This protein binds this small molecule.
Small molecule (SMILES): COC(=O)N1CCC(Cc2cccc([C@@H](CC#N)Nc3nc4ccc(C)nc4[nH]3)c2)CC1

Binding-site contacts:
Ligand atom N5 contacts residue MET74 of chain 12.B at 2.9 Å (h-bond).
Ligand atom O contacts residue ARG88 of chain 12.B at 3.4 Å (salt-bridge).
Ligand atom O1 contacts residue MET74 of chain 12.B at 3.4 Å.
Ligand atom N4 contacts residue LEU73 of chain 12.B at 3.6 Å.
Ligand atom C21 contacts residue LEU73 of chain 12.B at 3.8 Å (hydrophobic).
Ligand atom O contacts residue LEU102 of chain 12.B at 3.7 Å.
Ligand atom C20 contacts residue ASN106 of chain 12.B at 3.7 Å.
Ligand atom C20 contacts residue VAL135 of chain 5.B at 3.9 Å (hydrophobic).
Ligand atom C20 contacts residue LEU102 of chain 12.B at 3.9 Å (hydrophobic).
Ligand atom N1 contacts residue SER39 of chain 12.B at 2.9 Å (h-bond).
Ligand atom C14 contacts residue PHE70 of chain 12.B at 3.8 Å (hydrophobic).
Ligand atom N2 contacts residue MET74 of chain 12.B at 3.8 Å.
Ligand atom C14 contacts residue SER71 of chain 12.B at 3.6 Å.
Ligand atom C12 contacts residue HIS138 of chain 5.B at 3.8 Å.
Ligand atom C15 contacts residue MET74 of chain 12.B at 3.7 Å (hydrophobic).
Ligand atom O1 contacts residue ASN106 of chain 12.B at 3.0 Å (h-bond).
Ligand atom N contacts residue LEU102 of chain 12.B at 3.8 Å.
Ligand atom N2 contacts residue ASP72 of chain 12.B at 3.1 Å (salt-bridge).
Ligand atom C13 contacts residue SER71 of chain 12.B at 3.4 Å.
Ligand atom C13 contacts residue PHE70 of chain 12.B at 3.9 Å (hydrophobic).
Ligand atom C17 contacts residue GLU134 of chain 5.B at 3.8 Å.
Ligand atom N2 contacts residue LEU73 of chain 12.B at 3.9 Å.
Ligand atom C contacts residue LEU86 of chain 12.B at 3.8 Å (hydrophobic).
Ligand atom C contacts residue ARG88 of chain 12.B at 3.4 Å.
Ligand atom C1 contacts residue LEU102 of chain 12.B at 3.7 Å (hydrophobic).
Ligand atom C17 contacts residue PG41 of chain 12.L at 3.6 Å.
Ligand atom C contacts residue ASN106 of chain 12.B at 3.4 Å.
Ligand atom N1 contacts residue ALA38 of chain 12.B at 3.5 Å (h-bond).
Ligand atom C23 contacts residue ARG88 of chain 12.B at 3.6 Å.
Ligand atom C12 contacts residue ASP72 of chain 12.B at 3.7 Å.
Ligand atom C7 contacts residue ALA37 of chain 12.B at 3.5 Å (hydrophobic).
Ligand atom C8 contacts residue PRO40 of chain 12.B at 3.8 Å (hydrophobic).
Ligand atom C7 contacts residue THR10 of chain 12.B at 3.7 Å.
Ligand atom N5 contacts residue LEU73 of chain 12.B at 3.5 Å.
Ligand atom C13 contacts residue ASP72 of chain 12.B at 3.1 Å.
Ligand atom C1 contacts residue MET74 of chain 12.B at 3.9 Å (hydrophobic).
Ligand atom C11 contacts residue ALA37 of chain 12.B at 3.6 Å (hydrophobic).
Ligand atom C6 contacts residue ALA37 of chain 12.B at 3.4 Å (hydrophobic).
Ligand atom N3 contacts residue HIS138 of chain 5.B at 3.9 Å.
Ligand atom C8 contacts residue ALA37 of chain 12.B at 3.8 Å (hydrophobic).

Sequence of chain 12.B:
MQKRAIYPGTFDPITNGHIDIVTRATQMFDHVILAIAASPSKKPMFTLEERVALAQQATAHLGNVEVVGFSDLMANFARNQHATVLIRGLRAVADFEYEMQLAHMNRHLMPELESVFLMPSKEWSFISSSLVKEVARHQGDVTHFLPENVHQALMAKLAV

Sequence of chain 5.B:
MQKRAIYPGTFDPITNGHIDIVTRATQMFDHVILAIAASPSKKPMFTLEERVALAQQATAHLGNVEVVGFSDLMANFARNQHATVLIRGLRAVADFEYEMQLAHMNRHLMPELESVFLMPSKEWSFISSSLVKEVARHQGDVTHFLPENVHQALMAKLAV